This small molecule binds to this protein.
Small molecule (SMILES): CC(=O)N[C@@H]1[C@@H](O)[C@H](O)[C@@H](CO)O[C@H]1O

Binding-site contacts:
Ligand atom O6 contacts residue THR396 of chain 1.C at 3.4 Å.
Ligand atom C8 contacts residue ASN471 of chain 1.C at 4.0 Å.
Ligand atom N2 contacts residue ASN471 of chain 1.C at 2.9 Å (h-bond).
Ligand atom C6 contacts residue THR396 of chain 1.C at 4.1 Å.
Ligand atom C3 contacts residue ASN471 of chain 1.C at 3.8 Å.
Ligand atom O7 contacts residue ASN471 of chain 1.C at 3.0 Å (h-bond).
Ligand atom C1 contacts residue ASN471 of chain 1.C at 1.4 Å.
Ligand atom C7 contacts residue ASN471 of chain 1.C at 3.1 Å.
Ligand atom O5 contacts residue THR396 of chain 1.C at 4.5 Å.
Ligand atom C2 contacts residue ASN471 of chain 1.C at 2.5 Å.
Ligand atom O5 contacts residue ASN471 of chain 1.C at 2.4 Å (h-bond).
Ligand atom C4 contacts residue ASN471 of chain 1.C at 4.2 Å.
Ligand atom C5 contacts residue ASN471 of chain 1.C at 3.7 Å.

Sequence of chain 1.C:
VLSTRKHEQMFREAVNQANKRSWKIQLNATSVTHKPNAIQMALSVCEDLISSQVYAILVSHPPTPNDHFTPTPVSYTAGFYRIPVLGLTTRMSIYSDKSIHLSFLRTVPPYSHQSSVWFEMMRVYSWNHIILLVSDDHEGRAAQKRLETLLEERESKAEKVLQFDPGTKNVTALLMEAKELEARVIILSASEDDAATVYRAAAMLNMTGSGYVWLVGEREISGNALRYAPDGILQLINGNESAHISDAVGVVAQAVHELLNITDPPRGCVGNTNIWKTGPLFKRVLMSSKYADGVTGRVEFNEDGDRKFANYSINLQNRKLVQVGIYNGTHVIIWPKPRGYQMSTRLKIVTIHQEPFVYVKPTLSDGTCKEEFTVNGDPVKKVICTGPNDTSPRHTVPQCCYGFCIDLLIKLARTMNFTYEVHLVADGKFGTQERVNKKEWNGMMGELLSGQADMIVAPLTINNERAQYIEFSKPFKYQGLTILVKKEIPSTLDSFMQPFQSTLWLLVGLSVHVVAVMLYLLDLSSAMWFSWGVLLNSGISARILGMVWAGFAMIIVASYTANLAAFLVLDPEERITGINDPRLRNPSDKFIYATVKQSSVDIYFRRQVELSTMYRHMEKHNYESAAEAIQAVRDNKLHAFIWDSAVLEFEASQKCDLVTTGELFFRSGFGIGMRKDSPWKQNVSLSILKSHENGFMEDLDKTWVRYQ